This protein binds this small molecule.
Small molecule (SMILES): N[C@@H](CCCC[NH3+])C(=O)O

Sequence of chain 1.A:
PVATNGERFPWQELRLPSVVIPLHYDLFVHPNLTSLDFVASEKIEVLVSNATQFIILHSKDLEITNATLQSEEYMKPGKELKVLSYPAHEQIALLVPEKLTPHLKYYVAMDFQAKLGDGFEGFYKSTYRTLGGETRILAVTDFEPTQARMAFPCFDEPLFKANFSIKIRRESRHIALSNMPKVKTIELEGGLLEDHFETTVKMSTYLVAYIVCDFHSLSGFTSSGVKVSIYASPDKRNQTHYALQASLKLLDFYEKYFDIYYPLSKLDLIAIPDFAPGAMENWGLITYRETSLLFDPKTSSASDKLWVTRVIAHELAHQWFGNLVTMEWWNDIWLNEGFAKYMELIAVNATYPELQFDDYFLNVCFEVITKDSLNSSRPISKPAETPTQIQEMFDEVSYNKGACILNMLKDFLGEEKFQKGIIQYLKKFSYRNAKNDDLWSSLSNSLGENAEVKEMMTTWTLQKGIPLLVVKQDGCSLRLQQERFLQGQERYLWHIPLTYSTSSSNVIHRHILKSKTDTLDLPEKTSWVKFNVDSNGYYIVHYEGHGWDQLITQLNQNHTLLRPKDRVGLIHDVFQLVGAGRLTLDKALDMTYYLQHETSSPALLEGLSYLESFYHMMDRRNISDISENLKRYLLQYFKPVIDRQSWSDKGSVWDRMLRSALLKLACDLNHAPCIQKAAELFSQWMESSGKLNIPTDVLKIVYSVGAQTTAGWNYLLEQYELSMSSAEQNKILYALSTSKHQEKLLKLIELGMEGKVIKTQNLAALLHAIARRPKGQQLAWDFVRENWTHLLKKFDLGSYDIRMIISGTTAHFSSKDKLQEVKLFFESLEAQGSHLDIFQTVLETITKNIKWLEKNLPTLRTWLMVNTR

Binding-site contacts:
Ligand atom CB contacts residue TYR455 of chain 1.A at 3.2 Å (hydrophobic).
Ligand atom C contacts residue ALA335 of chain 1.A at 3.6 Å (hydrophobic).
Ligand atom CB contacts residue MES1 of chain 1.J at 3.7 Å.
Ligand atom NZ contacts residue PRO333 of chain 1.A at 3.5 Å.
Ligand atom O contacts residue TYR455 of chain 1.A at 3.0 Å (h-bond).
Ligand atom N contacts residue ZN1 of chain 1.F at 3.9 Å.
Ligand atom OXT contacts residue GLU393 of chain 1.A at 3.5 Å (salt-bridge).
Ligand atom CD contacts residue PHE450 of chain 1.A at 3.9 Å (hydrophobic).
Ligand atom CD contacts residue MES1 of chain 1.J at 4.1 Å.
Ligand atom N contacts residue GLU393 of chain 1.A at 3.1 Å (salt-bridge).
Ligand atom C contacts residue TYR455 of chain 1.A at 3.5 Å (hydrophobic).
Ligand atom N contacts residue GLU200 of chain 1.A at 2.9 Å (salt-bridge).
Ligand atom NZ contacts residue GLU200 of chain 1.A at 3.5 Å (salt-bridge).
Ligand atom C contacts residue ZN1 of chain 1.F at 2.9 Å.
Ligand atom C contacts residue GLU393 of chain 1.A at 3.6 Å.
Ligand atom OXT contacts residue ALA335 of chain 1.A at 4.1 Å.
Ligand atom O contacts residue MES1 of chain 1.J at 3.2 Å (h-bond).
Ligand atom CG contacts residue PRO333 of chain 1.A at 3.6 Å (hydrophobic).
Ligand atom OXT contacts residue GLU337 of chain 1.A at 3.4 Å (salt-bridge).
Ligand atom CA contacts residue GLU393 of chain 1.A at 4.0 Å.
Ligand atom CA contacts residue ALA335 of chain 1.A at 3.4 Å (hydrophobic).
Ligand atom OXT contacts residue HIS370 of chain 1.A at 3.1 Å (h-bond).
Ligand atom OXT contacts residue HIS374 of chain 1.A at 3.5 Å (h-bond).
Ligand atom N contacts residue MET336 of chain 1.A at 3.5 Å (h-bond).
Ligand atom O contacts residue ALA335 of chain 1.A at 4.0 Å.
Ligand atom O contacts residue ZN1 of chain 1.F at 3.4 Å.
Ligand atom NZ contacts residue ASP198 of chain 1.A at 3.5 Å (salt-bridge).
Ligand atom CA contacts residue ZN1 of chain 1.F at 3.9 Å.
Ligand atom N contacts residue GLU337 of chain 1.A at 2.7 Å (salt-bridge).
Ligand atom OXT contacts residue GLU371 of chain 1.A at 2.8 Å (salt-bridge).
Ligand atom CA contacts residue GLU337 of chain 1.A at 3.7 Å.
Ligand atom C contacts residue GLU337 of chain 1.A at 4.0 Å.
Ligand atom C contacts residue HIS370 of chain 1.A at 4.0 Å.
Ligand atom O contacts residue GLU371 of chain 1.A at 4.1 Å.
Ligand atom C contacts residue GLU371 of chain 1.A at 3.6 Å.
Ligand atom CG contacts residue MES1 of chain 1.J at 4.0 Å.
Ligand atom CA contacts residue TYR455 of chain 1.A at 3.8 Å (hydrophobic).
Ligand atom CA contacts residue GLU200 of chain 1.A at 4.1 Å.
Ligand atom OXT contacts residue ZN1 of chain 1.F at 2.1 Å.
Ligand atom O contacts residue GLU393 of chain 1.A at 3.8 Å.